Sequence of chain 1.A:
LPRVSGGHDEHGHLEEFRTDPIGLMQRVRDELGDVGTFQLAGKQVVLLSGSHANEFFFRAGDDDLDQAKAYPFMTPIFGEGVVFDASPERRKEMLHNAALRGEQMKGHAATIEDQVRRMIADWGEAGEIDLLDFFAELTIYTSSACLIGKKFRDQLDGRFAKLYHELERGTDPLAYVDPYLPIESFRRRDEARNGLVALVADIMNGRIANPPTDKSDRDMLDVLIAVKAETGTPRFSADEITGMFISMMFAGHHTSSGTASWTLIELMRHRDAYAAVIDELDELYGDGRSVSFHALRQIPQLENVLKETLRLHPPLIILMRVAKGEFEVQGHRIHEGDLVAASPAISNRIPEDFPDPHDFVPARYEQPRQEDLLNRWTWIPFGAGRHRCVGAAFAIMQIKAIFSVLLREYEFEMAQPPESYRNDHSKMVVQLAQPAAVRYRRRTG

This protein binds this small molecule.
Small molecule (SMILES): O=C(c1ccc(O)cc1)c1ccc(O)cc1

Binding-site contacts:
Ligand atom C1 contacts residue LEU19 of chain 1.A at 4.0 Å (hydrophobic).
Ligand atom C1 contacts residue HIS16 of chain 1.A at 3.4 Å.
Ligand atom C13 contacts residue LEU186 of chain 1.A at 4.2 Å (hydrophobic).
Ligand atom C14 contacts residue LEU186 of chain 1.A at 4.5 Å (hydrophobic).
Ligand atom C18 contacts residue ILE188 of chain 1.A at 4.4 Å (hydrophobic).
Ligand atom C18 contacts residue LEU186 of chain 1.A at 4.0 Å (hydrophobic).
Ligand atom O24 contacts residue PRO187 of chain 1.A at 3.5 Å.
Ligand atom C17 contacts residue LEU186 of chain 1.A at 4.1 Å (hydrophobic).
Ligand atom C18 contacts residue LEU179 of chain 1.A at 4.3 Å (hydrophobic).
Ligand atom C5 contacts residue VAL182 of chain 1.A at 4.1 Å (hydrophobic).
Ligand atom C12 contacts residue LEU179 of chain 1.A at 4.2 Å (hydrophobic).
Ligand atom O10 contacts residue LEU179 of chain 1.A at 3.4 Å.
Ligand atom C4 contacts residue VAL182 of chain 1.A at 4.0 Å (hydrophobic).
Ligand atom C15 contacts residue LEU186 of chain 1.A at 4.0 Å (hydrophobic).
Ligand atom C6 contacts residue HIS16 of chain 1.A at 3.7 Å.
Ligand atom C11 contacts residue LEU179 of chain 1.A at 3.8 Å (hydrophobic).
Ligand atom O23 contacts residue HIS16 of chain 1.A at 3.1 Å.
Ligand atom O23 contacts residue ALA46 of chain 1.A at 3.9 Å.
Ligand atom C17 contacts residue ILE188 of chain 1.A at 3.8 Å (hydrophobic).
Ligand atom C10 contacts residue LEU19 of chain 1.A at 4.2 Å (hydrophobic).
Ligand atom C16 contacts residue LEU186 of chain 1.A at 3.9 Å (hydrophobic).
Ligand atom O24 contacts residue LEU186 of chain 1.A at 4.2 Å.
Ligand atom C6 contacts residue LEU19 of chain 1.A at 4.2 Å (hydrophobic).